Binding-site contacts:
Ligand atom C5 contacts residue LEU156 of chain 1.A at 4.0 Å (hydrophobic).
Ligand atom C8 contacts residue LEU159 of chain 1.A at 3.7 Å (hydrophobic).
Ligand atom C14 contacts residue GLU95 of chain 1.A at 3.4 Å.
Ligand atom O4 contacts residue THR163 of chain 1.A at 3.8 Å.
Ligand atom O4 contacts residue VAL160 of chain 1.A at 2.7 Å (h-bond).
Ligand atom C15 contacts residue ARG165 of chain 1.A at 3.8 Å.
Ligand atom C16 contacts residue LEU159 of chain 1.A at 3.6 Å (hydrophobic).
Ligand atom C7 contacts residue LEU209 of chain 1.A at 4.0 Å (hydrophobic).
Ligand atom C9 contacts residue GLN178 of chain 1.A at 4.2 Å.
Ligand atom C9 contacts residue LEU159 of chain 1.A at 4.2 Å (hydrophobic).
Ligand atom C8 contacts residue VAL160 of chain 1.A at 4.2 Å (hydrophobic).
Ligand atom O4 contacts residue ARG165 of chain 1.A at 2.8 Å (salt-bridge).
Ligand atom O3 contacts residue ARG165 of chain 1.A at 4.4 Å.
Ligand atom C6 contacts residue LEU209 of chain 1.A at 4.0 Å (hydrophobic).
Ligand atom C1 contacts residue LEU205 of chain 1.A at 3.4 Å (hydrophobic).
Ligand atom O1 contacts residue GLN178 of chain 1.A at 3.6 Å (h-bond).
Ligand atom C15 contacts residue THR163 of chain 1.A at 4.0 Å.
Ligand atom C13 contacts residue GLU95 of chain 1.A at 4.2 Å.
Ligand atom C3 contacts residue LEU209 of chain 1.A at 4.3 Å (hydrophobic).
Ligand atom O3 contacts residue GLU95 of chain 1.A at 2.9 Å (salt-bridge).
Ligand atom C2 contacts residue LEU205 of chain 1.A at 3.9 Å (hydrophobic).
Ligand atom C2 contacts residue LEU212 of chain 1.A at 4.3 Å (hydrophobic).
Ligand atom C1 contacts residue LEU212 of chain 1.A at 4.3 Å (hydrophobic).
Ligand atom C16 contacts residue THR163 of chain 1.A at 3.5 Å.
Ligand atom O1 contacts residue THR163 of chain 1.A at 2.8 Å (h-bond).
Ligand atom C2 contacts residue LEU209 of chain 1.A at 4.2 Å (hydrophobic).
Ligand atom C10 contacts residue THR163 of chain 1.A at 3.5 Å.
Ligand atom C1 contacts residue LEU99 of chain 1.A at 4.2 Å (hydrophobic).
Ligand atom N1 contacts residue LEU159 of chain 1.A at 3.7 Å.
Ligand atom C5 contacts residue VAL160 of chain 1.A at 3.8 Å (hydrophobic).
Ligand atom O2 contacts residue ARG213 of chain 1.A at 3.2 Å (salt-bridge).
Ligand atom C4 contacts residue LEU156 of chain 1.A at 3.8 Å (hydrophobic).
Ligand atom C15 contacts residue VAL160 of chain 1.A at 3.7 Å (hydrophobic).
Ligand atom O4 contacts residue GLU95 of chain 1.A at 3.2 Å (salt-bridge).
Ligand atom C3 contacts residue LEU212 of chain 1.A at 4.3 Å (hydrophobic).
Ligand atom C11 contacts residue LEU159 of chain 1.A at 4.2 Å (hydrophobic).
Ligand atom C15 contacts residue GLU95 of chain 1.A at 3.8 Å.
Ligand atom C16 contacts residue VAL160 of chain 1.A at 3.8 Å (hydrophobic).
Ligand atom C11 contacts residue THR163 of chain 1.A at 3.7 Å.
Ligand atom C10 contacts residue LEU159 of chain 1.A at 3.8 Å (hydrophobic).

Sequence of chain 1.A:
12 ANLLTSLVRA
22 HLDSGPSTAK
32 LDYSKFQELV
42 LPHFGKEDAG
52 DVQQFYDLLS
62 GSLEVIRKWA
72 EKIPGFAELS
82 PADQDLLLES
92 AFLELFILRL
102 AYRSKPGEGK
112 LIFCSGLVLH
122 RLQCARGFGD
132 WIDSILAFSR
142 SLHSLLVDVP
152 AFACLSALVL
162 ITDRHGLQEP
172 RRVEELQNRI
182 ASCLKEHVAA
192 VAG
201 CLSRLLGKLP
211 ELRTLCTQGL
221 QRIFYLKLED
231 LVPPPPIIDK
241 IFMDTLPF

A protein and the small-molecule ligand that binds it are described below.
Small molecule (SMILES): CCCCCCCCN(C)C(=O)c1cc(O)c(O)c(O)c1